Sequence of chain 1.F:
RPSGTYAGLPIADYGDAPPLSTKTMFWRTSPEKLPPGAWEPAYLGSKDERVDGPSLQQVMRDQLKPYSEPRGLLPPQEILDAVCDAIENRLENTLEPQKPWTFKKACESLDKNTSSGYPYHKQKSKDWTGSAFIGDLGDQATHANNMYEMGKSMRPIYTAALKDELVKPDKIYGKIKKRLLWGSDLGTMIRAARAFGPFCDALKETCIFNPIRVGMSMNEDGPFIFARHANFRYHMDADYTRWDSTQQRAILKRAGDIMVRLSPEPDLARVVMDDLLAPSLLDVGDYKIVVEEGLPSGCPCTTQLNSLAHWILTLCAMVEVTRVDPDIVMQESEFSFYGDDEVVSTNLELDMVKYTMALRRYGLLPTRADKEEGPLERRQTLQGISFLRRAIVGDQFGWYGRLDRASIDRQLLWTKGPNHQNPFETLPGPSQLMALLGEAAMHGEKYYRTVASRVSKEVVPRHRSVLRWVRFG

A protein and the small-molecule ligand that binds it are described below.
Small molecule (SMILES): Cc1ccc(C(=O)Nc2ccc(S(=O)(=O)O)c3cccc(S(=O)(=O)O)c23)cc1NC(=O)c1cccc([N+](=O)[O-])c1

Binding-site contacts:
Ligand atom OAK contacts residue MET221 of chain 1.F at 4.0 Å.
Ligand atom OAF contacts residue LEU169 of chain 1.F at 3.5 Å.
Ligand atom CAU contacts residue TRP417 of chain 1.F at 3.6 Å (hydrophobic).
Ligand atom CBG contacts residue LEU391 of chain 1.F at 4.0 Å (hydrophobic).
Ligand atom CBB contacts residue ARG392 of chain 1.F at 3.4 Å.
Ligand atom CAR contacts residue PHE29 of chain 1.F at 3.9 Å (hydrophobic).
Ligand atom OAG contacts residue GLN414 of chain 1.F at 3.6 Å (h-bond).
Ligand atom CBE contacts residue ARG392 of chain 1.F at 3.5 Å.
Ligand atom CAQ contacts residue ARG392 of chain 1.F at 3.4 Å.
Ligand atom SBM contacts residue GLN439 of chain 1.F at 3.9 Å.
Ligand atom CBD contacts residue ARG392 of chain 1.F at 3.1 Å.
Ligand atom OAD contacts residue GLN439 of chain 1.F at 3.6 Å.
Ligand atom CAO contacts residue ARG392 of chain 1.F at 3.6 Å.
Ligand atom CAV contacts residue ARG392 of chain 1.F at 3.0 Å.
Ligand atom CBK contacts residue LYS419 of chain 1.F at 3.8 Å.
Ligand atom OAJ contacts residue MET219 of chain 1.F at 2.8 Å (h-bond).
Ligand atom CAZ contacts residue ARG392 of chain 1.F at 3.8 Å.
Ligand atom NBL contacts residue LEU391 of chain 1.F at 3.7 Å.
Ligand atom NBL contacts residue MET219 of chain 1.F at 3.9 Å.
Ligand atom OAB contacts residue ARG393 of chain 1.F at 3.8 Å.
Ligand atom CBA contacts residue ARG392 of chain 1.F at 3.5 Å.
Ligand atom CAS contacts residue LYS419 of chain 1.F at 3.8 Å.
Ligand atom CAP contacts residue TYR341 of chain 1.F at 3.5 Å (hydrophobic).
Ligand atom OAC contacts residue ARG392 of chain 1.F at 3.3 Å (salt-bridge).
Ligand atom CAT contacts residue LYS419 of chain 1.F at 3.9 Å.
Ligand atom CAM contacts residue TRP417 of chain 1.F at 3.4 Å (hydrophobic).
Ligand atom CAL contacts residue TYR341 of chain 1.F at 3.7 Å (hydrophobic).
Ligand atom OAK contacts residue MET219 of chain 1.F at 3.9 Å.
Ligand atom OAB contacts residue ARG392 of chain 1.F at 2.8 Å (salt-bridge).
Ligand atom OAK contacts residue LEU391 of chain 1.F at 3.8 Å.
Ligand atom OAG contacts residue ARG392 of chain 1.F at 3.6 Å (salt-bridge).
Ligand atom OAE contacts residue THR418 of chain 1.F at 3.3 Å.
Ligand atom CAM contacts residue GLN414 of chain 1.F at 3.9 Å.
Ligand atom CBF contacts residue LYS419 of chain 1.F at 3.7 Å.
Ligand atom OAE contacts residue LYS419 of chain 1.F at 2.9 Å (salt-bridge).
Ligand atom CBI contacts residue GLN414 of chain 1.F at 3.8 Å.
Ligand atom OAH contacts residue GLN439 of chain 1.F at 3.2 Å.
Ligand atom CAT contacts residue GLN439 of chain 1.F at 3.9 Å.
Ligand atom CAR contacts residue GLN414 of chain 1.F at 3.8 Å.
Ligand atom CAA contacts residue ARG392 of chain 1.F at 3.8 Å.